Binding-site contacts:
Ligand atom C1 contacts residue ASN286 of chain 1.A at 1.5 Å.
Ligand atom O6 contacts residue ARG296 of chain 1.A at 3.6 Å (salt-bridge).
Ligand atom C4 contacts residue ASN286 of chain 1.A at 4.2 Å.
Ligand atom O7 contacts residue ASN286 of chain 1.A at 3.4 Å (h-bond).
Ligand atom C7 contacts residue ASN286 of chain 1.A at 3.3 Å.
Ligand atom C2 contacts residue ASN286 of chain 1.A at 2.4 Å.
Ligand atom C8 contacts residue ASN286 of chain 1.A at 4.3 Å.
Ligand atom C5 contacts residue ASN286 of chain 1.A at 3.6 Å.
Ligand atom O5 contacts residue ASN286 of chain 1.A at 2.3 Å (h-bond).
Ligand atom C3 contacts residue ASN286 of chain 1.A at 3.8 Å.
Ligand atom N2 contacts residue ASN286 of chain 1.A at 2.9 Å (h-bond).
Ligand atom O6 contacts residue LEU282 of chain 1.A at 4.2 Å.

This small molecule binds to this protein.
Small molecule (SMILES): CC(=O)N[C@@H]1[C@@H](O)[C@H](O)[C@@H](CO)O[C@H]1O

Sequence of chain 1.A:
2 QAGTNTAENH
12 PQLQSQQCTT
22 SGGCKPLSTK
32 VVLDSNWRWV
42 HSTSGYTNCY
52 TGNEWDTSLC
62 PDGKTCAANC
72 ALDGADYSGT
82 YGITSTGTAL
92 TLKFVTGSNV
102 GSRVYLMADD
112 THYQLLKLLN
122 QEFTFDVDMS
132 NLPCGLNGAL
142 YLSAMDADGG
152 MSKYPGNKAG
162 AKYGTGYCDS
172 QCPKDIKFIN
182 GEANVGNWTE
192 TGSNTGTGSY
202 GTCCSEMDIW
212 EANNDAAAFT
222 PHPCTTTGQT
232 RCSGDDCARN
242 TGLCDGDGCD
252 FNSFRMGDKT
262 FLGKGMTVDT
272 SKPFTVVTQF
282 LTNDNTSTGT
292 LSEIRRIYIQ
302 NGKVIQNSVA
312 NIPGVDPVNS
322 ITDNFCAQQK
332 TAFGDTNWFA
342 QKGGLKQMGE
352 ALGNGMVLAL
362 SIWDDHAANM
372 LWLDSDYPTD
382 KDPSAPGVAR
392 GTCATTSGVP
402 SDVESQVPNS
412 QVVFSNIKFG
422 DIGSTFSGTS